Sequence of chain 1.F:
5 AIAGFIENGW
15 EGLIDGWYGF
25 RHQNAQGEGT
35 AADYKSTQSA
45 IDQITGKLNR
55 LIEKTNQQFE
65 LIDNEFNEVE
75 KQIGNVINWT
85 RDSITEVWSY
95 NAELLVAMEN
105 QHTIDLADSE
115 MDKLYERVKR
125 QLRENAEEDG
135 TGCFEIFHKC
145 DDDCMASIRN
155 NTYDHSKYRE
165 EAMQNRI

Sequence of chain 1.E:
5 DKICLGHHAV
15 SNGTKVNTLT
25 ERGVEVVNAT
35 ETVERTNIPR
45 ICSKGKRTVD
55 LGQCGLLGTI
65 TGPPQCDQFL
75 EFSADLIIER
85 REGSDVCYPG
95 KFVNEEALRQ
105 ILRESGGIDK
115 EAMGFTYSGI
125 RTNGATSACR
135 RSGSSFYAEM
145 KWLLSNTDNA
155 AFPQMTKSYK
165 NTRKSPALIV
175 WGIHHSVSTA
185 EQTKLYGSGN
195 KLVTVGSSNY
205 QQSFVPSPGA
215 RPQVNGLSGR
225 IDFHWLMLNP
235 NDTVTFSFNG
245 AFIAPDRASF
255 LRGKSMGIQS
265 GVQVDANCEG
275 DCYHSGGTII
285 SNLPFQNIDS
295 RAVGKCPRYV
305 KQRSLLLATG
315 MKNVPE

Sequence of chain 1.A:
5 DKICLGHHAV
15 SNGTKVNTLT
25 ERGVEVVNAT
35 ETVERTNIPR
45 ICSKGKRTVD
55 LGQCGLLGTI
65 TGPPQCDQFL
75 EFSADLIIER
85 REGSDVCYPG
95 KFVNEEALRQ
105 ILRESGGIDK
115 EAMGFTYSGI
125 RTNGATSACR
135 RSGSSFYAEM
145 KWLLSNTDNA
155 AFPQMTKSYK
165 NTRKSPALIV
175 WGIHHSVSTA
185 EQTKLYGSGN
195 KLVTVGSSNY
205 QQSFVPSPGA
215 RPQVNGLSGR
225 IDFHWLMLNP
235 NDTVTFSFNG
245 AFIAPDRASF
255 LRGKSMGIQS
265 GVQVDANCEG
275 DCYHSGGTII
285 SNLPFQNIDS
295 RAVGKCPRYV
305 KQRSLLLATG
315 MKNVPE

A protein and the small-molecule ligand that binds it are described below.
Small molecule (SMILES): CC(=O)N[C@@H]1[C@@H](O)[C@H](O)[C@@H](CO)O[C@H]1O

Binding-site contacts:
Ligand atom C8 contacts residue ASN79 of chain 1.F at 2.8 Å.
Ligand atom C5 contacts residue ASN82 of chain 1.F at 3.7 Å.
Ligand atom C3 contacts residue ASN82 of chain 1.F at 3.8 Å.
Ligand atom C4 contacts residue ASN82 of chain 1.F at 4.2 Å.
Ligand atom C1 contacts residue ASN82 of chain 1.F at 1.5 Å.
Ligand atom N2 contacts residue ASN79 of chain 1.F at 4.1 Å.
Ligand atom O7 contacts residue GLU108 of chain 1.A at 3.5 Å (salt-bridge).
Ligand atom O7 contacts residue ASN79 of chain 1.F at 3.8 Å.
Ligand atom C2 contacts residue ASN82 of chain 1.F at 2.5 Å.
Ligand atom C7 contacts residue GLU108 of chain 1.A at 4.2 Å.
Ligand atom C8 contacts residue LYS75 of chain 1.F at 4.3 Å.
Ligand atom O3 contacts residue GLU72 of chain 1.F at 4.5 Å.
Ligand atom O7 contacts residue ASN82 of chain 1.F at 4.5 Å.
Ligand atom C7 contacts residue ASN82 of chain 1.F at 4.0 Å.
Ligand atom N2 contacts residue ASN82 of chain 1.F at 3.2 Å (h-bond).
Ligand atom O5 contacts residue ASN82 of chain 1.F at 2.3 Å (h-bond).
Ligand atom C7 contacts residue ASN79 of chain 1.F at 3.4 Å.
Ligand atom C8 contacts residue GLU108 of chain 1.A at 4.0 Å.
Ligand atom O6 contacts residue ARG295 of chain 1.E at 4.2 Å.
Ligand atom N2 contacts residue GLU72 of chain 1.F at 4.5 Å.